Sequence of chain 1.B:
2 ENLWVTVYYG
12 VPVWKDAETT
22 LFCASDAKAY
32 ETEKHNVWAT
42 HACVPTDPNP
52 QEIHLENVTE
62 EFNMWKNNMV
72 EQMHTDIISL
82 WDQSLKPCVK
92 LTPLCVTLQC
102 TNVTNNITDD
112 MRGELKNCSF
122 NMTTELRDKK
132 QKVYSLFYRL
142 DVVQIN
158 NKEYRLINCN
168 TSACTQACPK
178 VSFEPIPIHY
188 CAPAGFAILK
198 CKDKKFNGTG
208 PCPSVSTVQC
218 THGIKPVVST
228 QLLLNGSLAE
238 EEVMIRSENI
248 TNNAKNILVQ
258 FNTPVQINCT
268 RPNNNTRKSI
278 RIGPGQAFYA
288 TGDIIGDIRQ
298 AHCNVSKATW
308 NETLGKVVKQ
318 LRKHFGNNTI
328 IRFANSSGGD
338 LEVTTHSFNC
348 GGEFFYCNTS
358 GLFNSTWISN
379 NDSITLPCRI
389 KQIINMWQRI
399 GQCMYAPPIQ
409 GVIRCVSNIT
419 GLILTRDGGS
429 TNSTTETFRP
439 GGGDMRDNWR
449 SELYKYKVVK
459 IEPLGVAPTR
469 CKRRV

Binding-site contacts:
Ligand atom O7 contacts residue ASN308 of chain 1.B at 3.4 Å (h-bond).
Ligand atom C5 contacts residue TRP364 of chain 1.B at 4.2 Å (hydrophobic).
Ligand atom C2 contacts residue ASN308 of chain 1.B at 2.5 Å.
Ligand atom C3 contacts residue ASN308 of chain 1.B at 3.8 Å.
Ligand atom O5 contacts residue ASN308 of chain 1.B at 2.4 Å (h-bond).
Ligand atom C1 contacts residue TRP364 of chain 1.B at 4.0 Å (hydrophobic).
Ligand atom C7 contacts residue ASN308 of chain 1.B at 3.1 Å.
Ligand atom C5 contacts residue ASN308 of chain 1.B at 3.7 Å.
Ligand atom C8 contacts residue ASN308 of chain 1.B at 3.5 Å.
Ligand atom C1 contacts residue ASN308 of chain 1.B at 1.4 Å.
Ligand atom N2 contacts residue ASN308 of chain 1.B at 2.7 Å (h-bond).
Ligand atom O5 contacts residue TRP364 of chain 1.B at 4.5 Å.
Ligand atom C4 contacts residue ASN308 of chain 1.B at 4.2 Å.
Ligand atom C8 contacts residue LYS304 of chain 1.B at 4.3 Å.

The protein below binds the small molecule below.
Small molecule (SMILES): CC(=O)N[C@@H]1[C@@H](O)[C@H](O)[C@@H](CO)O[C@H]1O